Sequence of chain 1.I:
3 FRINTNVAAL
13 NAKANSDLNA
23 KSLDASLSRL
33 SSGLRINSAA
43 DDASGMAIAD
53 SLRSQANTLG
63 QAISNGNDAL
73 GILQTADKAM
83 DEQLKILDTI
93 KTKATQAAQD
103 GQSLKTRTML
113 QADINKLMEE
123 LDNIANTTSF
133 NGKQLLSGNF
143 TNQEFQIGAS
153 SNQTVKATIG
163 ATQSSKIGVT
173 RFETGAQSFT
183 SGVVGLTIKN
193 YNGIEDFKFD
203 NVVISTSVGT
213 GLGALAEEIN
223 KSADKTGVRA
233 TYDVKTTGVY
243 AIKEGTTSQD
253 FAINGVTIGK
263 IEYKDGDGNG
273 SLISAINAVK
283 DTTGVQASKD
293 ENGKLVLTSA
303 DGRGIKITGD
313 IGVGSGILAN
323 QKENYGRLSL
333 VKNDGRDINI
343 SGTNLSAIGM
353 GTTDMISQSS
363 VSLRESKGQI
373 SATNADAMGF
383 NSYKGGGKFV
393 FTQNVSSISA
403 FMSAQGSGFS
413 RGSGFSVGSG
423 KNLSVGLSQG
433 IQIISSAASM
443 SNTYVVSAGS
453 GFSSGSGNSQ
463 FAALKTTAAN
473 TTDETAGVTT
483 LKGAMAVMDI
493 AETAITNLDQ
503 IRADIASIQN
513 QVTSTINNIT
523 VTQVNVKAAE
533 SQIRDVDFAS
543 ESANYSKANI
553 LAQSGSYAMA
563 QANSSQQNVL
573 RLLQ

A small-molecule ligand and the protein it binds are described below.
Small molecule (SMILES): C[C@H](O)[C@H](N)[C@@H]1O[C@](O)(C(=O)O)C[C@H](O)[C@@H]1N

Binding-site contacts:
Ligand atom C8 contacts residue SER401 of chain 1.I at 4.1 Å.
Ligand atom C7 contacts residue SER401 of chain 1.I at 3.8 Å.
Ligand atom O1B contacts residue SER399 of chain 1.I at 3.3 Å (h-bond).
Ligand atom C4 contacts residue P8E1 of chain 1.HF at 3.4 Å.
Ligand atom O1A contacts residue SER401 of chain 1.I at 3.2 Å (h-bond).
Ligand atom C2 contacts residue ALA402 of chain 1.I at 4.2 Å (hydrophobic).
Ligand atom C1 contacts residue SER401 of chain 1.I at 2.6 Å.
Ligand atom C2 contacts residue SER401 of chain 1.I at 1.4 Å.
Ligand atom C6 contacts residue SER401 of chain 1.I at 2.7 Å.
Ligand atom C3 contacts residue ALA402 of chain 1.I at 3.9 Å (hydrophobic).
Ligand atom C3 contacts residue P8E1 of chain 1.HF at 3.7 Å.
Ligand atom C9 contacts residue VAL419 of chain 1.I at 3.7 Å (hydrophobic).
Ligand atom O8 contacts residue P8E1 of chain 1.HF at 3.9 Å.
Ligand atom O1A contacts residue P8E1 of chain 1.KF at 3.4 Å.
Ligand atom C5 contacts residue P8E1 of chain 1.HF at 3.8 Å.
Ligand atom C3 contacts residue SER401 of chain 1.I at 2.5 Å.
Ligand atom C5 contacts residue SER401 of chain 1.I at 3.7 Å.
Ligand atom C4 contacts residue SER401 of chain 1.I at 3.6 Å.
Ligand atom C1 contacts residue SER399 of chain 1.I at 4.0 Å.
Ligand atom N5 contacts residue SER401 of chain 1.I at 4.3 Å.
Ligand atom C9 contacts residue SER401 of chain 1.I at 3.7 Å.
Ligand atom C2 contacts residue SER399 of chain 1.I at 4.5 Å.
Ligand atom C1 contacts residue P8E1 of chain 1.KF at 4.3 Å.
Ligand atom O8 contacts residue SER401 of chain 1.I at 4.2 Å.
Ligand atom O6 contacts residue SER401 of chain 1.I at 1.6 Å (h-bond).
Ligand atom O1B contacts residue SER401 of chain 1.I at 3.3 Å.
Ligand atom C6 contacts residue P8E1 of chain 1.HF at 3.9 Å.